Sequence of chain 2.D:
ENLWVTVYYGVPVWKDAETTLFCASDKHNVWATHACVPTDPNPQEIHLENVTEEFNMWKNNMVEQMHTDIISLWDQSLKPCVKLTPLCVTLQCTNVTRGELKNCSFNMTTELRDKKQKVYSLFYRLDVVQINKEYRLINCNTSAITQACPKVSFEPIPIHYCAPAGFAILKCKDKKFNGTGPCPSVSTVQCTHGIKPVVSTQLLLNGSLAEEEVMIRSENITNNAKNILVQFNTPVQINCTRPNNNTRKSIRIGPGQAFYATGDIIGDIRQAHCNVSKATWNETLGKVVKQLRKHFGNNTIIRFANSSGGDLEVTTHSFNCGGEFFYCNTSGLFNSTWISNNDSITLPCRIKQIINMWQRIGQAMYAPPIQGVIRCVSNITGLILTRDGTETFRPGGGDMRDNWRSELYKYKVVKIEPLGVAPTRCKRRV

The protein below binds the small molecule below.
Small molecule (SMILES): CC(=O)N[C@H]1[C@H](O[C@H]2[C@H](O)[C@@H](NC(C)=O)CO[C@@H]2CO)O[C@H](CO)[C@@H](O)[C@@H]1O

Binding-site contacts:
Ligand atom C4 contacts residue GLN263 of chain 2.D at 4.4 Å.
Ligand atom O7 contacts residue ASN265 of chain 2.D at 2.7 Å (h-bond).
Ligand atom O5 contacts residue VAL414 of chain 2.D at 4.2 Å.
Ligand atom C4 contacts residue ASN265 of chain 2.D at 4.2 Å.
Ligand atom C6 contacts residue ARG412 of chain 2.D at 4.2 Å.
Ligand atom N2 contacts residue GLN263 of chain 2.D at 4.0 Å.
Ligand atom O7 contacts residue ASN301 of chain 2.D at 3.6 Å.
Ligand atom C1 contacts residue ASN265 of chain 2.D at 1.4 Å.
Ligand atom C5 contacts residue GLN263 of chain 2.D at 4.1 Å.
Ligand atom C8 contacts residue GLN263 of chain 2.D at 4.3 Å.
Ligand atom C1 contacts residue GLN263 of chain 2.D at 3.9 Å.
Ligand atom C3 contacts residue GLN263 of chain 2.D at 3.7 Å.
Ligand atom N2 contacts residue ASN265 of chain 2.D at 2.9 Å (h-bond).
Ligand atom C8 contacts residue SER303 of chain 2.D at 3.7 Å.
Ligand atom C8 contacts residue ASN265 of chain 2.D at 4.3 Å.
Ligand atom C2 contacts residue GLN263 of chain 2.D at 4.0 Å.
Ligand atom C7 contacts residue ASN265 of chain 2.D at 3.0 Å.
Ligand atom C8 contacts residue ASN301 of chain 2.D at 3.9 Å.
Ligand atom O6 contacts residue VAL414 of chain 2.D at 4.5 Å.
Ligand atom O5 contacts residue ARG412 of chain 2.D at 4.1 Å.
Ligand atom O5 contacts residue ASN265 of chain 2.D at 2.3 Å (h-bond).
Ligand atom C5 contacts residue ASN265 of chain 2.D at 3.6 Å.
Ligand atom C7 contacts residue ASN301 of chain 2.D at 4.3 Å.
Ligand atom C3 contacts residue ASN265 of chain 2.D at 3.8 Å.
Ligand atom O6 contacts residue ARG412 of chain 2.D at 3.0 Å (salt-bridge).
Ligand atom C8 contacts residue VAL302 of chain 2.D at 3.9 Å (hydrophobic).
Ligand atom C2 contacts residue ASN265 of chain 2.D at 2.4 Å.